Binding-site contacts:
Ligand atom O3 contacts residue ASP165 of chain 2.A at 3.7 Å.
Ligand atom C2 contacts residue ASP165 of chain 2.A at 3.6 Å.
Ligand atom O6 contacts residue ASP285 of chain 2.A at 4.0 Å.
Ligand atom O5 contacts residue TYR282 of chain 2.A at 3.0 Å (h-bond).
Ligand atom C1 contacts residue GLY281 of chain 2.A at 4.2 Å.
Ligand atom C4 contacts residue GLY164 of chain 2.A at 3.4 Å.
Ligand atom C1 contacts residue ASP165 of chain 2.A at 4.3 Å.
Ligand atom O4 contacts residue PHE238 of chain 2.A at 3.8 Å.
Ligand atom C4 contacts residue ASP285 of chain 2.A at 3.5 Å.
Ligand atom C3 contacts residue GLY164 of chain 2.A at 4.0 Å.
Ligand atom C5 contacts residue GLY281 of chain 2.A at 4.3 Å.
Ligand atom C4 contacts residue PHE238 of chain 2.A at 4.4 Å (hydrophobic).
Ligand atom C3 contacts residue ASP165 of chain 2.A at 4.4 Å.
Ligand atom O2 contacts residue GLY164 of chain 2.A at 4.1 Å.
Ligand atom C4 contacts residue ALA163 of chain 2.A at 4.2 Å (hydrophobic).
Ligand atom O2 contacts residue GLY281 of chain 2.A at 3.9 Å.
Ligand atom C6 contacts residue TYR282 of chain 2.A at 3.5 Å (hydrophobic).
Ligand atom O2 contacts residue GLY280 of chain 2.A at 4.1 Å.
Ligand atom C5 contacts residue ASP285 of chain 2.A at 4.0 Å.
Ligand atom O1 contacts residue PHE238 of chain 2.A at 4.3 Å.
Ligand atom O3 contacts residue ALA163 of chain 2.A at 4.3 Å.
Ligand atom C5 contacts residue TYR282 of chain 2.A at 3.9 Å (hydrophobic).
Ligand atom C6 contacts residue TYR283 of chain 2.A at 3.9 Å (hydrophobic).
Ligand atom O6 contacts residue GLY281 of chain 2.A at 3.6 Å.
Ligand atom O6 contacts residue TYR283 of chain 2.A at 2.8 Å (h-bond).
Ligand atom C6 contacts residue PHE238 of chain 2.A at 4.2 Å (hydrophobic).
Ligand atom O6 contacts residue TYR282 of chain 2.A at 2.7 Å (h-bond).
Ligand atom O4 contacts residue ASP285 of chain 2.A at 2.9 Å (salt-bridge).
Ligand atom O4 contacts residue GLY164 of chain 2.A at 3.2 Å (h-bond).
Ligand atom O5 contacts residue GLY281 of chain 2.A at 3.5 Å.
Ligand atom C5 contacts residue PHE238 of chain 2.A at 3.8 Å (hydrophobic).
Ligand atom O2 contacts residue ASP165 of chain 2.A at 2.3 Å (salt-bridge).
Ligand atom C6 contacts residue ASP285 of chain 2.A at 3.1 Å.
Ligand atom O4 contacts residue ALA163 of chain 2.A at 3.0 Å.
Ligand atom C6 contacts residue GLY281 of chain 2.A at 4.0 Å.
Ligand atom C7 contacts residue TYR282 of chain 2.A at 3.4 Å (hydrophobic).
Ligand atom C7 contacts residue PHE238 of chain 2.A at 4.1 Å (hydrophobic).
Ligand atom O3 contacts residue GLY164 of chain 2.A at 3.4 Å (h-bond).
Ligand atom C1 contacts residue TYR282 of chain 2.A at 3.9 Å (hydrophobic).

Sequence of chain 2.A:
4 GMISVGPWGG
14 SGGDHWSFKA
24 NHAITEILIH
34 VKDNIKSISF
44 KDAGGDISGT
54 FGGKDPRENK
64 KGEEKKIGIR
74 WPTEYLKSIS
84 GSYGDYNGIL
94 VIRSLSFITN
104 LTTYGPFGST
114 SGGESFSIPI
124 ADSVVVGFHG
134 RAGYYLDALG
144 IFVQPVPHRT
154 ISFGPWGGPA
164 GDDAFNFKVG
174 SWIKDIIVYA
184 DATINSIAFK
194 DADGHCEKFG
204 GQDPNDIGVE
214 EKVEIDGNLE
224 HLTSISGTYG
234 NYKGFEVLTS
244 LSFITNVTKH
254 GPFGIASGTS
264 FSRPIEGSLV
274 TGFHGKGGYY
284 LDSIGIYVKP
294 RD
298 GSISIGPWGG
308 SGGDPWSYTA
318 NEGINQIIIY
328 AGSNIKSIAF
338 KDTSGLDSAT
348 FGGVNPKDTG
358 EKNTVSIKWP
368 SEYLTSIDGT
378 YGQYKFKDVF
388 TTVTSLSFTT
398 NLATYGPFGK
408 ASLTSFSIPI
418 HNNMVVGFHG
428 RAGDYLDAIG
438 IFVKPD

The protein below binds the small molecule below.
Small molecule (SMILES): CO[C@H]1O[C@H](CO)[C@@H](O)[C@H](O)[C@@H]1O